This protein binds this small molecule.
Small molecule (SMILES): O=C(O)[C@@H]1CCCN1

Sequence of chain 1.A:
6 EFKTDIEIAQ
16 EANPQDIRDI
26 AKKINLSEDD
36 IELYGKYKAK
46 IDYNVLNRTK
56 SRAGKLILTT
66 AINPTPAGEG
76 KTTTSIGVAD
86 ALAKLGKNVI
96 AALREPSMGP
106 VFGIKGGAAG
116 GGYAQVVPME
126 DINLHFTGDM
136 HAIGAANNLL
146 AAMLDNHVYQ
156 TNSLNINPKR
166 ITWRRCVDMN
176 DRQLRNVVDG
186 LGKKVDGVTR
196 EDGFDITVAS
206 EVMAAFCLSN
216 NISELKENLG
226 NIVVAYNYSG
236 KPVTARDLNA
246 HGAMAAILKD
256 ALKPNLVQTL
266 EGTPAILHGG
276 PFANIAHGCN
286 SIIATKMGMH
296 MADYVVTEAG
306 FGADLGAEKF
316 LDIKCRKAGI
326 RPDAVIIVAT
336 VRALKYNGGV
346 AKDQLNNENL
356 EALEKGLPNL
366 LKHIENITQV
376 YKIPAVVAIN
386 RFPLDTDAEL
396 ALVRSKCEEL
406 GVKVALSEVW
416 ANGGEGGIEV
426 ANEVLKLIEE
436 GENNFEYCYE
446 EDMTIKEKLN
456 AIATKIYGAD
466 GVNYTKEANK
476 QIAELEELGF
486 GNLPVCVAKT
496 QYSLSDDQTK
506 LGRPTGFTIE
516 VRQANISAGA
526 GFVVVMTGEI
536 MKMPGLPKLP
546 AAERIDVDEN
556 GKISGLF

Binding-site contacts:
Ligand atom CB contacts residue HIS246 of chain 1.A at 3.2 Å.
Ligand atom OXT contacts residue LYS221 of chain 1.A at 3.6 Å.
Ligand atom N contacts residue ARG241 of chain 1.A at 3.7 Å.
Ligand atom O contacts residue HIS246 of chain 1.A at 3.5 Å (h-bond).
Ligand atom OXT contacts residue ARG241 of chain 1.A at 4.3 Å.
Ligand atom O contacts residue ARG241 of chain 1.A at 2.6 Å (salt-bridge).
Ligand atom OXT contacts residue HIS246 of chain 1.A at 3.7 Å.
Ligand atom CG contacts residue HIS246 of chain 1.A at 4.1 Å.
Ligand atom CA contacts residue HIS246 of chain 1.A at 3.9 Å.
Ligand atom CB contacts residue ARG241 of chain 1.A at 4.5 Å.
Ligand atom C contacts residue HIS246 of chain 1.A at 3.5 Å.
Ligand atom CA contacts residue ARG241 of chain 1.A at 4.1 Å.
Ligand atom C contacts residue ARG241 of chain 1.A at 3.6 Å.
Ligand atom CD contacts residue ARG241 of chain 1.A at 3.7 Å.